The protein below binds the small molecule below.
Small molecule (SMILES): CC(=O)N[C@@H]1[C@@H](O)[C@H](O)[C@@H](CO)O[C@H]1O

Binding-site contacts:
Ligand atom C8 contacts residue ASN61 of chain 1.C at 3.5 Å.
Ligand atom O5 contacts residue ASN61 of chain 1.C at 2.3 Å (h-bond).
Ligand atom C4 contacts residue ASN61 of chain 1.C at 4.2 Å.
Ligand atom C7 contacts residue ASN61 of chain 1.C at 3.1 Å.
Ligand atom C2 contacts residue ASN61 of chain 1.C at 2.5 Å.
Ligand atom C6 contacts residue TYR28 of chain 1.C at 4.0 Å (hydrophobic).
Ligand atom C1 contacts residue TYR28 of chain 1.C at 3.3 Å (hydrophobic).
Ligand atom C4 contacts residue TYR28 of chain 1.C at 4.3 Å (hydrophobic).
Ligand atom C8 contacts residue THR29 of chain 1.C at 4.3 Å.
Ligand atom N2 contacts residue ASN61 of chain 1.C at 3.0 Å (h-bond).
Ligand atom O6 contacts residue TYR28 of chain 1.C at 3.0 Å (h-bond).
Ligand atom C8 contacts residue TYR28 of chain 1.C at 4.1 Å (hydrophobic).
Ligand atom C3 contacts residue ASN61 of chain 1.C at 3.8 Å.
Ligand atom O4 contacts residue TYR28 of chain 1.C at 4.3 Å.
Ligand atom O5 contacts residue TYR28 of chain 1.C at 3.8 Å.
Ligand atom C5 contacts residue TYR28 of chain 1.C at 3.5 Å (hydrophobic).
Ligand atom N2 contacts residue TYR28 of chain 1.C at 3.3 Å.
Ligand atom C3 contacts residue TYR28 of chain 1.C at 3.8 Å (hydrophobic).
Ligand atom C5 contacts residue ASN61 of chain 1.C at 3.6 Å.
Ligand atom O7 contacts residue ASN61 of chain 1.C at 3.6 Å.
Ligand atom C2 contacts residue TYR28 of chain 1.C at 3.9 Å (hydrophobic).
Ligand atom C7 contacts residue TYR28 of chain 1.C at 4.1 Å (hydrophobic).
Ligand atom C1 contacts residue ASN61 of chain 1.C at 1.4 Å.

Sequence of chain 1.C:
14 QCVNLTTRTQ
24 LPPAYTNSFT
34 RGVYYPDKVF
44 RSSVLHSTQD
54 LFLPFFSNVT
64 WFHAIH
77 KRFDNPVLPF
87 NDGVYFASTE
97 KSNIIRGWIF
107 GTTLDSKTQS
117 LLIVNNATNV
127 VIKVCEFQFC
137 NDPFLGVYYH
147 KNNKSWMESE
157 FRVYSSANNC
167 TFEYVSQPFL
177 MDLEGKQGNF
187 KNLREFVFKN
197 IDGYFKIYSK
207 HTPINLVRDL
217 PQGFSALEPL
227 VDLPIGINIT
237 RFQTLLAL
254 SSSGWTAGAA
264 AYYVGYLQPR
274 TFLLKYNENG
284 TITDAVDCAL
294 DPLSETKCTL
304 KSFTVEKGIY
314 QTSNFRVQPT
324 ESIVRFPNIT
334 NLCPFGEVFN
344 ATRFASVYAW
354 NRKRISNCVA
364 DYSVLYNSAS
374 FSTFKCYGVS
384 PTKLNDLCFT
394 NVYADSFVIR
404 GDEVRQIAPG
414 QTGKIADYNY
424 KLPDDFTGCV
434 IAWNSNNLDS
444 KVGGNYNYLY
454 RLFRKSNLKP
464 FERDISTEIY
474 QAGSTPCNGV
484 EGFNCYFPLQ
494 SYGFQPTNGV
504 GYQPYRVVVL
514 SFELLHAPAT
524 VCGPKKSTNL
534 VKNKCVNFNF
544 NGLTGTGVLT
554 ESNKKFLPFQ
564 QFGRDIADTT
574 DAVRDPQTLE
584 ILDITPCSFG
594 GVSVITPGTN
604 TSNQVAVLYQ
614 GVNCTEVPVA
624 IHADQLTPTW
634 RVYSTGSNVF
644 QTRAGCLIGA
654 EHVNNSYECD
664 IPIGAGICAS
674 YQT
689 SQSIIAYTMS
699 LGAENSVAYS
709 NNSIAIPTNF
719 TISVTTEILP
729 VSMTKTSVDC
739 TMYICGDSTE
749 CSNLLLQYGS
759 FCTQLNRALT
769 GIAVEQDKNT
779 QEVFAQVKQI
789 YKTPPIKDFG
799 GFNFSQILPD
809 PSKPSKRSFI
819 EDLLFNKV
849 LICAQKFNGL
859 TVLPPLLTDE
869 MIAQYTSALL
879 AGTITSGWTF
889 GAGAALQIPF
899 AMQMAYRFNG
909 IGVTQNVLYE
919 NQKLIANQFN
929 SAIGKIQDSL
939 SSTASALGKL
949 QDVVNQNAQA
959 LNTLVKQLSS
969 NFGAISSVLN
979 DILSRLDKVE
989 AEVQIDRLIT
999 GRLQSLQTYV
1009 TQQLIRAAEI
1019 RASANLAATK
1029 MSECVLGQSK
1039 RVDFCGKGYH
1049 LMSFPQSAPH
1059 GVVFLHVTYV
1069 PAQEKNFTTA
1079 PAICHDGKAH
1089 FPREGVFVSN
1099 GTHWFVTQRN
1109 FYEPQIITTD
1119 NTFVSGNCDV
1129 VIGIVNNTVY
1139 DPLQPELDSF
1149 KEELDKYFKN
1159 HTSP